A protein and the small-molecule ligand that binds it are described below.
Small molecule (SMILES): Nc1ncnc2c1ncn2[C@@H]1O[C@H](CO[P](=O)(O)O[C@H]2[C@@H](O)[C@H](n3cnc4c(N)ncnc43)O[C@@H]2CO[P](=O)(O)O[C@H]2[C@@H](O)[C@H](n3cnc4c(N)ncnc43)O[C@@H]2CO)[C@@H](O)[C@H]1O

Sequence of chain 3.B:
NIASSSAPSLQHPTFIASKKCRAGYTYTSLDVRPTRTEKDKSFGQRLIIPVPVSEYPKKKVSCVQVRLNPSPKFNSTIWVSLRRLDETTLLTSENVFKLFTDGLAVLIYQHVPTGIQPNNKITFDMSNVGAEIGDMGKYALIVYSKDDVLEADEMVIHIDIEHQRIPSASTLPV

Sequence of chain 2.C:
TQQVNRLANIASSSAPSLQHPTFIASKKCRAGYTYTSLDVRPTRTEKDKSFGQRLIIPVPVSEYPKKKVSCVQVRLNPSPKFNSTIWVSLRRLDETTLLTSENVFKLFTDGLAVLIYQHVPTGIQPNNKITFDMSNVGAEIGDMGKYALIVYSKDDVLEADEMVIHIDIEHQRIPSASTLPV

Binding-site contacts:
Ligand atom O5' contacts residue ARG208 of chain 2.C at 4.0 Å.
Ligand atom OP1 contacts residue SER211 of chain 3.B at 4.3 Å.
Ligand atom P contacts residue ARG208 of chain 2.C at 4.5 Å.
Ligand atom N3 contacts residue ARG65 of chain 3.B at 4.1 Å.
Ligand atom OP2 contacts residue ARG208 of chain 2.C at 4.4 Å.
Ligand atom O2' contacts residue GLY67 of chain 3.B at 3.3 Å (h-bond).
Ligand atom O2' contacts residue ARG65 of chain 3.B at 4.3 Å.
Ligand atom O2' contacts residue ARG208 of chain 3.B at 4.1 Å.
Ligand atom OP1 contacts residue ARG208 of chain 3.B at 4.1 Å.
Ligand atom OP1 contacts residue ARG208 of chain 2.C at 4.1 Å.
Ligand atom C1' contacts residue GLY67 of chain 3.B at 4.4 Å.
Ligand atom O2' contacts residue ALA66 of chain 3.B at 3.6 Å.